Binding-site contacts:
Ligand atom N7 contacts residue THR249 of chain 1.A at 3.3 Å.
Ligand atom O2B contacts residue GLY250 of chain 1.A at 2.9 Å (h-bond).
Ligand atom PB contacts residue MG1 of chain 1.D at 3.4 Å.
Ligand atom PB contacts residue LYS251 of chain 1.A at 3.5 Å.
Ligand atom O1A contacts residue LEU253 of chain 1.A at 2.9 Å (h-bond).
Ligand atom O1A contacts residue THR252 of chain 1.A at 3.2 Å (h-bond).
Ligand atom N6 contacts residue GLY207 of chain 1.A at 2.8 Å (h-bond).
Ligand atom N3 contacts residue HIS384 of chain 1.A at 3.1 Å (h-bond).
Ligand atom C2 contacts residue ASP205 of chain 1.A at 3.3 Å.
Ligand atom C2' contacts residue HIS384 of chain 1.A at 3.5 Å.
Ligand atom N7 contacts residue GLY250 of chain 1.A at 3.2 Å.
Ligand atom O1A contacts residue GLY250 of chain 1.A at 3.0 Å.
Ligand atom C8 contacts residue GLY248 of chain 1.A at 3.3 Å.
Ligand atom O3G contacts residue LYS251 of chain 1.A at 2.9 Å (salt-bridge).
Ligand atom O1B contacts residue THR252 of chain 1.A at 2.9 Å (h-bond).
Ligand atom O4' contacts residue ALA409 of chain 1.A at 3.3 Å.
Ligand atom N1 contacts residue GLY207 of chain 1.A at 3.0 Å (h-bond).
Ligand atom O3G contacts residue ASN348 of chain 1.A at 3.0 Å (h-bond).
Ligand atom N9 contacts residue GLY408 of chain 1.A at 3.5 Å.
Ligand atom O2G contacts residue MG1 of chain 1.D at 2.0 Å.
Ligand atom O3A contacts residue GLY248 of chain 1.A at 3.3 Å.
Ligand atom O3A contacts residue GLY250 of chain 1.A at 3.6 Å (h-bond).
Ligand atom N7 contacts residue GLY408 of chain 1.A at 3.5 Å.
Ligand atom O2' contacts residue HIS384 of chain 1.A at 2.9 Å.
Ligand atom C1' contacts residue HIS384 of chain 1.A at 3.3 Å.
Ligand atom O3B contacts residue GLY248 of chain 1.A at 2.9 Å (h-bond).
Ligand atom N1 contacts residue ILE380 of chain 1.A at 3.5 Å.
Ligand atom C6 contacts residue GLY207 of chain 1.A at 3.5 Å.
Ligand atom N3 contacts residue LEU253 of chain 1.A at 3.5 Å.
Ligand atom O2B contacts residue LYS251 of chain 1.A at 2.8 Å (salt-bridge).
Ligand atom C8 contacts residue ALA409 of chain 1.A at 3.5 Å (hydrophobic).
Ligand atom C4 contacts residue LEU253 of chain 1.A at 3.5 Å (hydrophobic).
Ligand atom O2B contacts residue THR249 of chain 1.A at 3.1 Å (h-bond).
Ligand atom S1G contacts residue ASN348 of chain 1.A at 3.5 Å (h-bond).
Ligand atom C8 contacts residue GLY408 of chain 1.A at 3.5 Å.
Ligand atom N7 contacts residue GLY248 of chain 1.A at 3.6 Å (h-bond).
Ligand atom PG contacts residue MG1 of chain 1.D at 3.3 Å.
Ligand atom O1A contacts residue LYS251 of chain 1.A at 3.3 Å (salt-bridge).
Ligand atom O1B contacts residue MG1 of chain 1.D at 2.2 Å.
Ligand atom O3B contacts residue MG1 of chain 1.D at 3.5 Å.

Sequence of chain 1.A:
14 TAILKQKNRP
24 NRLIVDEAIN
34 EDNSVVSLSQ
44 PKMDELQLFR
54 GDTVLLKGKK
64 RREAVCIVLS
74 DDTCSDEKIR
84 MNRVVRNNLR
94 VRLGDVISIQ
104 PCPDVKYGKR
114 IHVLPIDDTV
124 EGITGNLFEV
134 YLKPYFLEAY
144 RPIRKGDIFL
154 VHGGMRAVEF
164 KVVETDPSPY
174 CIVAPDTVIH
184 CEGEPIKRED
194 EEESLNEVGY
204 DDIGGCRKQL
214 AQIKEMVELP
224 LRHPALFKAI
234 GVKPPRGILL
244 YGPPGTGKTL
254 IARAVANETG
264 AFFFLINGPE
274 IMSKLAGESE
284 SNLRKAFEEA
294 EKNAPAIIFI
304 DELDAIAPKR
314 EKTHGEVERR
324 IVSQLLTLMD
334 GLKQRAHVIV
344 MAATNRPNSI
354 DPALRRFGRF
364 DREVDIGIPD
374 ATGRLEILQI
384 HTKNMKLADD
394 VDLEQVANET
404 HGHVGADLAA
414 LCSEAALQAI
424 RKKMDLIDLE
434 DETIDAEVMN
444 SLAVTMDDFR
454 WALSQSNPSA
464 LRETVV

The protein below binds the small molecule below.
Small molecule (SMILES): Nc1ncnc2c1ncn2[C@@H]1O[C@H](COP(=O)(O)OP(=O)(O)OP(O)(O)=S)[C@@H](O)[C@H]1O

Sequence of chain 1.B:
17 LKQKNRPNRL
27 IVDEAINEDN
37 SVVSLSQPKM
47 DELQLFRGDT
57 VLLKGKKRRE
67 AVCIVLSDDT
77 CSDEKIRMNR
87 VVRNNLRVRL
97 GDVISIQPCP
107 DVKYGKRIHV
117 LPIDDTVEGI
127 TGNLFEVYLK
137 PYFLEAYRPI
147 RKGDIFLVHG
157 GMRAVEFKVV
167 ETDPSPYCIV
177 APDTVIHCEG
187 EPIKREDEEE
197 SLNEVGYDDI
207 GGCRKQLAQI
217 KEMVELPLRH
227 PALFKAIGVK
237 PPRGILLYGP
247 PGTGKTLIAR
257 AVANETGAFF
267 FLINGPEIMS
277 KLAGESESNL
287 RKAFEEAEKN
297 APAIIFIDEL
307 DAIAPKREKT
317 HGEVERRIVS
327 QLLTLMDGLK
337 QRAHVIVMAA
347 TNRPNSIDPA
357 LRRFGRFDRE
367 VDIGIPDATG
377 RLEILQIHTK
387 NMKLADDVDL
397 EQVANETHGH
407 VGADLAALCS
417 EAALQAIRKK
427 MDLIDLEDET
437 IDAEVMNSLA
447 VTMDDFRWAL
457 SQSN